A protein and the small-molecule ligand that binds it are described below.
Small molecule (SMILES): Nc1ccccc1O

Sequence of chain 1.B:
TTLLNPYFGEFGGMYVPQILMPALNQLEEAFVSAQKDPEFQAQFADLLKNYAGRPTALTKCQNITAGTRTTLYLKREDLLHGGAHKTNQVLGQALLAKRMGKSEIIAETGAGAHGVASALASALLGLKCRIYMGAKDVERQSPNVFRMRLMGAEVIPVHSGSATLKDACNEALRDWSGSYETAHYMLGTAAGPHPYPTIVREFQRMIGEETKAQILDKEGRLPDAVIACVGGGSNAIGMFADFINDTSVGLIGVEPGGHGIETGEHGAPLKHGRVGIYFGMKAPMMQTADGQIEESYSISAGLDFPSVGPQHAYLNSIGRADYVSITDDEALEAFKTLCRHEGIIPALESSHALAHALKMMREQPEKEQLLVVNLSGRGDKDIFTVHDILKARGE

Binding-site contacts:
Ligand atom C3 contacts residue ASN6 of chain 1.B at 4.4 Å.
Ligand atom N contacts residue ASN6 of chain 1.B at 3.4 Å.
Ligand atom O contacts residue PRO7 of chain 1.B at 4.0 Å.
Ligand atom C5 contacts residue LEU5 of chain 1.B at 3.7 Å (hydrophobic).
Ligand atom C2 contacts residue PRO7 of chain 1.B at 4.3 Å (hydrophobic).
Ligand atom C4 contacts residue THR3 of chain 1.B at 3.1 Å.
Ligand atom C3 contacts residue THR3 of chain 1.B at 3.3 Å.
Ligand atom C6 contacts residue LEU5 of chain 1.B at 4.0 Å (hydrophobic).
Ligand atom C2 contacts residue LEU5 of chain 1.B at 4.2 Å (hydrophobic).
Ligand atom C1 contacts residue ASN6 of chain 1.B at 3.7 Å.
Ligand atom C4 contacts residue ASN6 of chain 1.B at 4.2 Å.
Ligand atom C3 contacts residue LEU5 of chain 1.B at 3.8 Å (hydrophobic).
Ligand atom O contacts residue ASN6 of chain 1.B at 4.0 Å.
Ligand atom C6 contacts residue ASN6 of chain 1.B at 3.7 Å.
Ligand atom C5 contacts residue THR3 of chain 1.B at 4.1 Å.
Ligand atom C2 contacts residue THR3 of chain 1.B at 4.4 Å.
Ligand atom C1 contacts residue LEU5 of chain 1.B at 4.4 Å (hydrophobic).
Ligand atom C4 contacts residue LEU4 of chain 1.B at 3.7 Å (hydrophobic).
Ligand atom C4 contacts residue LEU5 of chain 1.B at 3.6 Å (hydrophobic).
Ligand atom C3 contacts residue PRO7 of chain 1.B at 4.5 Å (hydrophobic).
Ligand atom C5 contacts residue ASN6 of chain 1.B at 3.9 Å.
Ligand atom C6 contacts residue LEU4 of chain 1.B at 4.5 Å (hydrophobic).
Ligand atom C5 contacts residue LEU4 of chain 1.B at 3.3 Å (hydrophobic).
Ligand atom C2 contacts residue ASN6 of chain 1.B at 3.9 Å.